Binding-site contacts:
Ligand atom C16 contacts residue ARG596 of chain 1.A at 3.7 Å.
Ligand atom N15 contacts residue HIS593 of chain 1.A at 3.3 Å.
Ligand atom C35 contacts residue GLN531 of chain 1.A at 3.6 Å.
Ligand atom O17 contacts residue VAL587 of chain 1.A at 3.3 Å.
Ligand atom O31 contacts residue PHE560 of chain 1.A at 3.7 Å.
Ligand atom N15 contacts residue VAL587 of chain 1.A at 3.6 Å.
Ligand atom O18 contacts residue PRO251 of chain 1.A at 3.3 Å.
Ligand atom C21 contacts residue PRO251 of chain 1.A at 3.4 Å (hydrophobic).
Ligand atom C36 contacts residue GLN531 of chain 1.A at 3.4 Å.
Ligand atom C25 contacts residue HIS250 of chain 1.A at 3.7 Å.
Ligand atom C09 contacts residue HIS593 of chain 1.A at 3.6 Å.
Ligand atom O17 contacts residue ARG596 of chain 1.A at 2.5 Å (salt-bridge).
Ligand atom O17 contacts residue LEU558 of chain 1.A at 3.2 Å.
Ligand atom O17 contacts residue ALA588 of chain 1.A at 2.6 Å (h-bond).
Ligand atom C33 contacts residue PHE560 of chain 1.A at 3.6 Å (hydrophobic).
Ligand atom C37 contacts residue PHE529 of chain 1.A at 3.5 Å (hydrophobic).
Ligand atom C10 contacts residue HIS593 of chain 1.A at 3.4 Å.
Ligand atom O17 contacts residue PRO586 of chain 1.A at 3.8 Å.
Ligand atom O19 contacts residue PRO251 of chain 1.A at 3.6 Å.
Ligand atom O19 contacts residue HIS254 of chain 1.A at 3.1 Å (h-bond).
Ligand atom C12 contacts residue ALA588 of chain 1.A at 3.3 Å (hydrophobic).
Ligand atom C10 contacts residue LEU558 of chain 1.A at 3.4 Å (hydrophobic).
Ligand atom C09 contacts residue LEU558 of chain 1.A at 3.8 Å (hydrophobic).
Ligand atom C30 contacts residue PHE560 of chain 1.A at 3.5 Å (hydrophobic).
Ligand atom C11 contacts residue HIS593 of chain 1.A at 3.7 Å.
Ligand atom O19 contacts residue LYS590 of chain 1.A at 3.0 Å (salt-bridge).
Ligand atom C16 contacts residue HIS593 of chain 1.A at 3.5 Å.
Ligand atom S05 contacts residue PRO251 of chain 1.A at 3.4 Å.
Ligand atom N15 contacts residue ALA588 of chain 1.A at 2.5 Å (h-bond).
Ligand atom S38 contacts residue LEU558 of chain 1.A at 3.5 Å.
Ligand atom C11 contacts residue ALA588 of chain 1.A at 3.3 Å (hydrophobic).
Ligand atom O22 contacts residue PRO251 of chain 1.A at 3.3 Å.
Ligand atom C16 contacts residue ALA588 of chain 1.A at 3.3 Å (hydrophobic).
Ligand atom O32 contacts residue PHE560 of chain 1.A at 3.4 Å.
Ligand atom C37 contacts residue GLN531 of chain 1.A at 3.8 Å.
Ligand atom C16 contacts residue LEU558 of chain 1.A at 3.6 Å (hydrophobic).
Ligand atom N04 contacts residue PRO251 of chain 1.A at 3.0 Å.
Ligand atom C20 contacts residue PRO251 of chain 1.A at 3.6 Å (hydrophobic).
Ligand atom CL1 contacts residue LYS590 of chain 1.A at 3.8 Å.
Ligand atom C03 contacts residue PRO251 of chain 1.A at 3.7 Å (hydrophobic).

This small molecule binds to this protein.
Small molecule (SMILES): COc1ccccc1[C@@H](NS(=O)(=O)c1cc2ccc(=O)[nH]c2cc1Cl)C(=O)N(CC(=O)O)Cc1cccs1

Sequence of chain 1.A:
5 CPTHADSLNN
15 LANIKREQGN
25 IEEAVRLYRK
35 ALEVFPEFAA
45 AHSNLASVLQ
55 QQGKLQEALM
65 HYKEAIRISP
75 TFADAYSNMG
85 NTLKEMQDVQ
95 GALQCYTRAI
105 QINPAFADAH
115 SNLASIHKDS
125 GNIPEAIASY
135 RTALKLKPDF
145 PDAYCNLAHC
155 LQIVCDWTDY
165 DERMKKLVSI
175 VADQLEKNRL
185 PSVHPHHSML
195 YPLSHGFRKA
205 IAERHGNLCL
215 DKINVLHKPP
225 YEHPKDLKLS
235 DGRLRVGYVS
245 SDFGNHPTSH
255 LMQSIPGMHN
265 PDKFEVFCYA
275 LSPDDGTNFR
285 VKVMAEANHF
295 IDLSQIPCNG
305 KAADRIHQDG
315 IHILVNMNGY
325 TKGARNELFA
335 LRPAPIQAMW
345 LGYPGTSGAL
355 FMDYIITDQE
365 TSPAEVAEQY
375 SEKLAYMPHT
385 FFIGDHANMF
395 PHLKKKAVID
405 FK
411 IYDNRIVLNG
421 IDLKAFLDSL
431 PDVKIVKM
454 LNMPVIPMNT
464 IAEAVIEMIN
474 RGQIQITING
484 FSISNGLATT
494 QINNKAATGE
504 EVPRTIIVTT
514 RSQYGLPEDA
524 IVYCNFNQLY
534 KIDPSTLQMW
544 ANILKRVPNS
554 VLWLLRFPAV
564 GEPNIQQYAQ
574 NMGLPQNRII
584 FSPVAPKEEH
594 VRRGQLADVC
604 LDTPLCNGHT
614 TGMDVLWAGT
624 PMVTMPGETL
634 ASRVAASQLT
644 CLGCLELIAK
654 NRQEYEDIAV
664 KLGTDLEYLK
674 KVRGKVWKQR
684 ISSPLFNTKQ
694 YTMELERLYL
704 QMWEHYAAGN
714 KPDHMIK